Sequence of chain 1.B:
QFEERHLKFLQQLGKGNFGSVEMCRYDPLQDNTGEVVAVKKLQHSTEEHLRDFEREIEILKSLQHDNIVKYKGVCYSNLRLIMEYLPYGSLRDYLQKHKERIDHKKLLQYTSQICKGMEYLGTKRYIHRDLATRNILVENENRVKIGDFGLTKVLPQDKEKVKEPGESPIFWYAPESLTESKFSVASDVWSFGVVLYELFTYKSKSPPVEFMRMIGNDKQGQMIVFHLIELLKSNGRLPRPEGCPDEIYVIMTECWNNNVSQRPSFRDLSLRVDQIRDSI

Binding-site contacts:
Ligand atom C11 contacts residue ALA45 of chain 1.B at 3.8 Å (hydrophobic).
Ligand atom F1 contacts residue LEU20 of chain 1.B at 3.6 Å.
Ligand atom C16 contacts residue ASP159 of chain 1.B at 3.5 Å.
Ligand atom C5 contacts residue LEU20 of chain 1.B at 4.0 Å (hydrophobic).
Ligand atom N2 contacts residue LEU97 of chain 1.B at 3.8 Å.
Ligand atom C16 contacts residue VAL28 of chain 1.B at 3.6 Å (hydrophobic).
Ligand atom C12 contacts residue GLU95 of chain 1.B at 3.4 Å.
Ligand atom O0 contacts residue LEU97 of chain 1.B at 2.7 Å (h-bond).
Ligand atom C13 contacts residue MET94 of chain 1.B at 3.9 Å (hydrophobic).
Ligand atom C7 contacts residue GLY100 of chain 1.B at 3.8 Å.
Ligand atom C1 contacts residue LEU148 of chain 1.B at 3.8 Å (hydrophobic).
Ligand atom C7 contacts residue LEU20 of chain 1.B at 3.6 Å (hydrophobic).
Ligand atom O0 contacts residue GLU95 of chain 1.B at 4.0 Å.
Ligand atom F1 contacts residue LEU97 of chain 1.B at 3.9 Å.
Ligand atom C5 contacts residue GLY100 of chain 1.B at 3.8 Å.
Ligand atom O0 contacts residue LEU20 of chain 1.B at 4.0 Å.
Ligand atom C12 contacts residue ALA45 of chain 1.B at 3.8 Å (hydrophobic).
Ligand atom O0 contacts residue TYR96 of chain 1.B at 3.5 Å.
Ligand atom C12 contacts residue LEU148 of chain 1.B at 3.7 Å (hydrophobic).
Ligand atom N0 contacts residue VAL28 of chain 1.B at 4.0 Å.
Ligand atom C10 contacts residue LEU148 of chain 1.B at 3.8 Å (hydrophobic).
Ligand atom F1 contacts residue PRO98 of chain 1.B at 3.8 Å.
Ligand atom C11 contacts residue LEU97 of chain 1.B at 3.6 Å (hydrophobic).
Ligand atom C9 contacts residue LEU148 of chain 1.B at 3.7 Å (hydrophobic).
Ligand atom C13 contacts residue LEU148 of chain 1.B at 3.6 Å (hydrophobic).
Ligand atom F1 contacts residue GLY100 of chain 1.B at 3.4 Å.
Ligand atom C12 contacts residue MET94 of chain 1.B at 3.6 Å (hydrophobic).
Ligand atom C6 contacts residue LEU20 of chain 1.B at 3.8 Å (hydrophobic).
Ligand atom C15 contacts residue ASP159 of chain 1.B at 3.6 Å.
Ligand atom C17 contacts residue GLY23 of chain 1.B at 3.7 Å.
Ligand atom C8 contacts residue LEU20 of chain 1.B at 3.7 Å (hydrophobic).
Ligand atom N2 contacts residue ALA45 of chain 1.B at 3.4 Å.
Ligand atom C6 contacts residue GLY100 of chain 1.B at 3.4 Å.
Ligand atom C10 contacts residue LEU20 of chain 1.B at 4.0 Å (hydrophobic).
Ligand atom C7 contacts residue LEU97 of chain 1.B at 3.6 Å (hydrophobic).
Ligand atom C17 contacts residue LYS22 of chain 1.B at 3.8 Å.
Ligand atom N2 contacts residue GLU95 of chain 1.B at 2.8 Å (salt-bridge).
Ligand atom C11 contacts residue GLU95 of chain 1.B at 3.9 Å.
Ligand atom C4 contacts residue LEU20 of chain 1.B at 4.0 Å (hydrophobic).
Ligand atom C8 contacts residue LEU148 of chain 1.B at 4.1 Å (hydrophobic).

The protein below binds the small molecule below.
Small molecule (SMILES): CC(C)(C)c1nc2c3ccc(F)cc3c3c(=O)[nH]ccc3c2[nH]1